Binding-site contacts:
Ligand atom C21 contacts residue CYS429 of chain 1.B at 3.7 Å (hydrophobic).
Ligand atom C16 contacts residue CYS429 of chain 1.B at 3.9 Å (hydrophobic).
Ligand atom C11 contacts residue TYR507 of chain 1.A at 4.4 Å (hydrophobic).
Ligand atom C17 contacts residue CYS429 of chain 1.B at 3.7 Å (hydrophobic).
Ligand atom C6 contacts residue TYR436 of chain 1.B at 4.2 Å (hydrophobic).
Ligand atom C7 contacts residue ALA433 of chain 1.B at 4.4 Å (hydrophobic).
Ligand atom C8 contacts residue PHE465 of chain 1.B at 4.2 Å (hydrophobic).
Ligand atom N1 contacts residue TYR436 of chain 1.B at 3.7 Å.
Ligand atom C21 contacts residue PHE513 of chain 1.B at 3.7 Å (hydrophobic).
Ligand atom O3 contacts residue TYR436 of chain 1.B at 1.7 Å.
Ligand atom C7 contacts residue TYR436 of chain 1.B at 2.9 Å (hydrophobic).
Ligand atom O3 contacts residue VAL432 of chain 1.B at 4.1 Å.
Ligand atom C17 contacts residue ALA433 of chain 1.B at 2.6 Å (hydrophobic).
Ligand atom C2 contacts residue TYR436 of chain 1.B at 3.6 Å (hydrophobic).
Ligand atom C12 contacts residue TYR507 of chain 1.A at 3.7 Å (hydrophobic).
Ligand atom C20 contacts residue SER503 of chain 1.A at 4.1 Å.
Ligand atom C22 contacts residue PHE513 of chain 1.B at 4.2 Å (hydrophobic).
Ligand atom C18 contacts residue CYS429 of chain 1.B at 3.5 Å (hydrophobic).
Ligand atom C18 contacts residue ALA433 of chain 1.B at 3.6 Å (hydrophobic).
Ligand atom C19 contacts residue CYS429 of chain 1.B at 3.5 Å (hydrophobic).
Ligand atom O3 contacts residue ALA433 of chain 1.B at 3.5 Å.
Ligand atom O2 contacts residue PHE465 of chain 1.B at 3.2 Å.
Ligand atom C9 contacts residue TYR436 of chain 1.B at 3.9 Å (hydrophobic).
Ligand atom C14 contacts residue CYS429 of chain 1.B at 3.8 Å (hydrophobic).
Ligand atom C22 contacts residue TYR507 of chain 1.A at 3.6 Å (hydrophobic).
Ligand atom O3 contacts residue LEU437 of chain 1.B at 4.1 Å.
Ligand atom C16 contacts residue ALA433 of chain 1.B at 3.4 Å (hydrophobic).
Ligand atom O1 contacts residue ILE468 of chain 1.B at 3.6 Å.
Ligand atom C15 contacts residue CYS429 of chain 1.B at 4.0 Å (hydrophobic).
Ligand atom C1 contacts residue TYR436 of chain 1.B at 3.4 Å (hydrophobic).

Sequence of chain 1.A:
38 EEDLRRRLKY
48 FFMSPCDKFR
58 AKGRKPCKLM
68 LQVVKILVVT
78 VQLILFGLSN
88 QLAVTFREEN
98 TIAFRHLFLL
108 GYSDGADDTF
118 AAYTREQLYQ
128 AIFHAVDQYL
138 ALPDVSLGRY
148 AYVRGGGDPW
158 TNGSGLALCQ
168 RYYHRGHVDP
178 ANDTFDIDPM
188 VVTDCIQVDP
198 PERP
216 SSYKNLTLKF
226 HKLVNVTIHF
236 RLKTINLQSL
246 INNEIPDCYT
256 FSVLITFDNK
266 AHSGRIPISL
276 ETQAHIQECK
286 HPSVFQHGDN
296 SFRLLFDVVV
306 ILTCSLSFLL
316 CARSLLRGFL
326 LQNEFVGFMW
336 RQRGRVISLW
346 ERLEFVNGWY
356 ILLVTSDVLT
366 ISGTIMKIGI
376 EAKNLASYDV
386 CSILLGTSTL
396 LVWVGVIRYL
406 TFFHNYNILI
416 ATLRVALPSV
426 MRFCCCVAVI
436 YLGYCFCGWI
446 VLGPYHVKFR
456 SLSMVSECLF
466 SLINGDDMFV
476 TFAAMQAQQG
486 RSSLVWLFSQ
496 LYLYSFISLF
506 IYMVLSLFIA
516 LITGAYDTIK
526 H

The protein below binds the small molecule below.
Small molecule (SMILES): C[C@H]1CC(C)(C)N(C(=O)CN2C(=O)c3ccccc3C2=O)c2ccccc21

Sequence of chain 1.B:
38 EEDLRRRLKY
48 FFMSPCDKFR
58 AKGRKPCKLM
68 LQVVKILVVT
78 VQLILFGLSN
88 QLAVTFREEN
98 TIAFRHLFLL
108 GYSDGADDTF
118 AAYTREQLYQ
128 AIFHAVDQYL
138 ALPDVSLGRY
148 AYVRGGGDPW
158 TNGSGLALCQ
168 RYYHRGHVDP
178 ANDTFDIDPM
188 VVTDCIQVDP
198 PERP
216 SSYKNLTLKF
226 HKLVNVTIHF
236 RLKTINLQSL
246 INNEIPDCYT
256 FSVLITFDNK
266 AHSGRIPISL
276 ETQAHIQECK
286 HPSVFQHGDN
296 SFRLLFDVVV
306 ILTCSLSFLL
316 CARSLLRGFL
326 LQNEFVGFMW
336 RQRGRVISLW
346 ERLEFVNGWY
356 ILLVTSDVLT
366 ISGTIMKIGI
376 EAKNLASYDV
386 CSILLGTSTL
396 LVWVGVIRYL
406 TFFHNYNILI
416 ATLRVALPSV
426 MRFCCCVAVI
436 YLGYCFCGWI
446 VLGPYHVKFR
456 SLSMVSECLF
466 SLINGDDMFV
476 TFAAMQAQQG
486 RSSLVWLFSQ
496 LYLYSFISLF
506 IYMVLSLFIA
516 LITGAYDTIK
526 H